Binding-site contacts:
Ligand atom O7 contacts residue ASN73 of chain 1.A at 3.5 Å (h-bond).
Ligand atom C2 contacts residue ASN73 of chain 1.A at 2.5 Å.
Ligand atom O5 contacts residue ILE76 of chain 1.A at 3.6 Å.
Ligand atom C3 contacts residue ASN73 of chain 1.A at 3.8 Å.
Ligand atom C1 contacts residue THR75 of chain 1.A at 4.3 Å.
Ligand atom O5 contacts residue ASN73 of chain 1.A at 2.4 Å (h-bond).
Ligand atom C5 contacts residue ASN73 of chain 1.A at 3.7 Å.
Ligand atom C8 contacts residue ASN73 of chain 1.A at 4.5 Å.
Ligand atom C1 contacts residue ASN73 of chain 1.A at 1.4 Å.
Ligand atom C7 contacts residue ASN73 of chain 1.A at 3.4 Å.
Ligand atom N2 contacts residue ASN73 of chain 1.A at 2.9 Å (h-bond).
Ligand atom C5 contacts residue ILE76 of chain 1.A at 4.3 Å (hydrophobic).
Ligand atom O6 contacts residue ILE76 of chain 1.A at 4.1 Å.
Ligand atom C4 contacts residue ASN73 of chain 1.A at 4.3 Å.
Ligand atom C5 contacts residue THR75 of chain 1.A at 4.5 Å.
Ligand atom C6 contacts residue ILE76 of chain 1.A at 3.7 Å (hydrophobic).
Ligand atom C1 contacts residue ILE76 of chain 1.A at 4.2 Å (hydrophobic).

A protein and the small-molecule ligand that binds it are described below.
Small molecule (SMILES): CC(=O)N[C@@H]1[C@@H](O)[C@H](O)[C@@H](CO)O[C@H]1O

Sequence of chain 1.A:
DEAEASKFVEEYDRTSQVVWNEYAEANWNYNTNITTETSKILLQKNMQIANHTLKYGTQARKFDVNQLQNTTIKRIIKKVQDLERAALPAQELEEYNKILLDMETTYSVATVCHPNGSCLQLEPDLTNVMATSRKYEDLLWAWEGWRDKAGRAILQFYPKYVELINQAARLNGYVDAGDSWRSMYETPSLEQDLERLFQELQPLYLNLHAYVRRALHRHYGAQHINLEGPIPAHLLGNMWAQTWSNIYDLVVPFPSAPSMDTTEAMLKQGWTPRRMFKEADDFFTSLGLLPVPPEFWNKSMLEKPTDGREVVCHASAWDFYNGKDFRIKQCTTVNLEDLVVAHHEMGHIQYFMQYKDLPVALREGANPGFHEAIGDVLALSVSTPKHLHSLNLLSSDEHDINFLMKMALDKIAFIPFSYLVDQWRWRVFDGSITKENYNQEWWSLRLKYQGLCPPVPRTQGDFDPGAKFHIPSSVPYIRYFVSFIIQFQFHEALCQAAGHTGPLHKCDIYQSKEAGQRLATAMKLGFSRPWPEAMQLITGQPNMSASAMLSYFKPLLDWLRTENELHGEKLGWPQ